Sequence of chain 1.C:
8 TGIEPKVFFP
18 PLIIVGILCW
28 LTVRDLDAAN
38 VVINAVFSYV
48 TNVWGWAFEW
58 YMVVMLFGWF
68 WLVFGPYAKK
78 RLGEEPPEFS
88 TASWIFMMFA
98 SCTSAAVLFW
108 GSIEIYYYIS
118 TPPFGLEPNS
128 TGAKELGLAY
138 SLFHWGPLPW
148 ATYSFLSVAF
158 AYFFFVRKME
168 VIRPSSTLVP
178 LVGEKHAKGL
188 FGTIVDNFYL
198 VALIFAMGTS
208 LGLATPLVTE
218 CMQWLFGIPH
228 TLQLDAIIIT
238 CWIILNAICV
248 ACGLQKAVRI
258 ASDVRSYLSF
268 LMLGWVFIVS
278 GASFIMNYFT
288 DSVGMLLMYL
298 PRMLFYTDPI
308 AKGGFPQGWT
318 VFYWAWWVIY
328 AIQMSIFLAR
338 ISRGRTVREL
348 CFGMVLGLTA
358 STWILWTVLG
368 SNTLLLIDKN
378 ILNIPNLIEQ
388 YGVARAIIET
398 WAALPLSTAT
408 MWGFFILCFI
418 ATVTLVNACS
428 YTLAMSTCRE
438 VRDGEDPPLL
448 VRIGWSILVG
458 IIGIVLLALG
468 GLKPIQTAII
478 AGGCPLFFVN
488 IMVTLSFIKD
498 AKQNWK

This small molecule binds to this protein.
Small molecule (SMILES): C[N+](C)(C)CCCC(=O)O

Binding-site contacts:
Ligand atom C8 contacts residue LEU469 of chain 1.C at 3.7 Å (hydrophobic).
Ligand atom O4 contacts residue PHE312 of chain 1.C at 3.7 Å.
Ligand atom C5 contacts residue GLY315 of chain 1.C at 4.2 Å.
Ligand atom O7 contacts residue PHE312 of chain 1.C at 4.4 Å.
Ligand atom C9 contacts residue LEU469 of chain 1.C at 4.3 Å (hydrophobic).
Ligand atom C6 contacts residue TRP316 of chain 1.C at 4.1 Å (hydrophobic).
Ligand atom O4 contacts residue GLY311 of chain 1.C at 3.6 Å.
Ligand atom C2 contacts residue TRP316 of chain 1.C at 4.4 Å (hydrophobic).
Ligand atom C2 contacts residue TYR114 of chain 1.C at 4.5 Å (hydrophobic).
Ligand atom O7 contacts residue GLY311 of chain 1.C at 3.6 Å.
Ligand atom C5 contacts residue GLY311 of chain 1.C at 3.9 Å.
Ligand atom O7 contacts residue GLY315 of chain 1.C at 3.2 Å.
Ligand atom C10 contacts residue LYS470 of chain 1.C at 4.5 Å.
Ligand atom C9 contacts residue GLN473 of chain 1.C at 3.2 Å.
Ligand atom C5 contacts residue PHE312 of chain 1.C at 4.2 Å (hydrophobic).
Ligand atom C8 contacts residue TYR114 of chain 1.C at 3.5 Å (hydrophobic).